Binding-site contacts:
Ligand atom N16 contacts residue LEU111 of chain 1.D at 3.3 Å (h-bond).
Ligand atom N15 contacts residue ALA61 of chain 1.D at 3.9 Å.
Ligand atom C10 contacts residue ALA61 of chain 1.D at 3.7 Å (hydrophobic).
Ligand atom N7 contacts residue GLY43 of chain 1.D at 3.6 Å.
Ligand atom C17 contacts residue CYS110 of chain 1.D at 3.6 Å (hydrophobic).
Ligand atom C21 contacts residue LEU40 of chain 1.D at 3.7 Å (hydrophobic).
Ligand atom N16 contacts residue ASP112 of chain 1.D at 3.2 Å.
Ligand atom C10 contacts residue GLU109 of chain 1.D at 3.3 Å.
Ligand atom C18 contacts residue LEU111 of chain 1.D at 3.3 Å (hydrophobic).
Ligand atom C17 contacts residue LEU40 of chain 1.D at 3.9 Å (hydrophobic).
Ligand atom N7 contacts residue ASP177 of chain 1.D at 2.8 Å (salt-bridge).
Ligand atom O26 contacts residue ASP177 of chain 1.D at 3.3 Å.
Ligand atom N15 contacts residue LEU111 of chain 1.D at 3.0 Å (h-bond).
Ligand atom C4 contacts residue THR176 of chain 1.D at 3.7 Å.
Ligand atom C3 contacts residue MET108 of chain 1.D at 3.8 Å (hydrophobic).
Ligand atom C10 contacts residue LEU111 of chain 1.D at 3.6 Å (hydrophobic).
Ligand atom C4 contacts residue VAL48 of chain 1.D at 3.8 Å (hydrophobic).
Ligand atom C17 contacts residue ASP112 of chain 1.D at 3.8 Å.
Ligand atom C3 contacts residue THR176 of chain 1.D at 3.8 Å.
Ligand atom C8 contacts residue ASP177 of chain 1.D at 3.4 Å.
Ligand atom C19 contacts residue LEU40 of chain 1.D at 3.6 Å (hydrophobic).
Ligand atom C13 contacts residue LEU163 of chain 1.D at 3.5 Å (hydrophobic).
Ligand atom C21 contacts residue LEU111 of chain 1.D at 3.6 Å (hydrophobic).
Ligand atom N16 contacts residue CYS110 of chain 1.D at 3.8 Å.
Ligand atom C19 contacts residue LEU111 of chain 1.D at 3.6 Å (hydrophobic).
Ligand atom O26 contacts residue LYS63 of chain 1.D at 3.0 Å (salt-bridge).
Ligand atom C17 contacts residue LEU111 of chain 1.D at 3.1 Å (hydrophobic).
Ligand atom N1 contacts residue LEU163 of chain 1.D at 3.9 Å.
Ligand atom C21 contacts residue ASP112 of chain 1.D at 3.6 Å.
Ligand atom N16 contacts residue LEU40 of chain 1.D at 3.7 Å.
Ligand atom N15 contacts residue GLU109 of chain 1.D at 3.9 Å.
Ligand atom C12 contacts residue LEU163 of chain 1.D at 3.7 Å (hydrophobic).
Ligand atom C22 contacts residue ASP112 of chain 1.D at 3.7 Å.
Ligand atom C6 contacts residue LYS63 of chain 1.D at 3.9 Å.
Ligand atom C8 contacts residue GLY43 of chain 1.D at 3.2 Å.
Ligand atom C20 contacts residue LEU111 of chain 1.D at 3.7 Å (hydrophobic).
Ligand atom C8 contacts residue LEU42 of chain 1.D at 3.3 Å (hydrophobic).
Ligand atom C25 contacts residue LEU40 of chain 1.D at 3.8 Å (hydrophobic).
Ligand atom C6 contacts residue ASP177 of chain 1.D at 3.5 Å.
Ligand atom C3 contacts residue VAL48 of chain 1.D at 3.9 Å (hydrophobic).

A protein and the small-molecule ligand that binds it are described below.
Small molecule (SMILES): O=C1NCCc2[nH]c(-c3ccnc(-c4cnc5ccccc5c4)c3)cc21

Sequence of chain 1.D:
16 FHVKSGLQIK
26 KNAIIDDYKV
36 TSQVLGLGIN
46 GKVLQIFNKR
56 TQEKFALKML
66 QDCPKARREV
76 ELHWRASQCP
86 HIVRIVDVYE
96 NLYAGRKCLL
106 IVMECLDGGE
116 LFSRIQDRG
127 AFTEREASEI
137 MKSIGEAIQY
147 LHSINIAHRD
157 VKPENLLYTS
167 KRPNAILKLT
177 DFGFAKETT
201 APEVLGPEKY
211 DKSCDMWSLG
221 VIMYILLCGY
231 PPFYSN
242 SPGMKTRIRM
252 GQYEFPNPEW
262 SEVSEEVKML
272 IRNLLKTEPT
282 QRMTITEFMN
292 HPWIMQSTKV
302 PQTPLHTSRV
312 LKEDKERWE